Sequence of chain 1.B:
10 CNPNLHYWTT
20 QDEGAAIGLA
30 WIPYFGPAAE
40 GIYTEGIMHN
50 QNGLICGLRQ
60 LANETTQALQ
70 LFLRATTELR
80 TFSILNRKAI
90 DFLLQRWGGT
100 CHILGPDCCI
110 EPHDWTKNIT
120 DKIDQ

Binding-site contacts:
Ligand atom C3 contacts residue ASN117 of chain 1.F at 3.9 Å.
Ligand atom O6 contacts residue ASN117 of chain 1.F at 3.2 Å (h-bond).
Ligand atom C1 contacts residue ASN117 of chain 1.F at 1.5 Å.
Ligand atom C6 contacts residue ASN117 of chain 1.F at 4.0 Å.
Ligand atom O7 contacts residue HIS112 of chain 1.B at 4.2 Å.
Ligand atom C7 contacts residue ASN117 of chain 1.F at 4.2 Å.
Ligand atom C8 contacts residue LEU103 of chain 1.B at 3.1 Å (hydrophobic).
Ligand atom O5 contacts residue ASN117 of chain 1.F at 2.3 Å (h-bond).
Ligand atom C2 contacts residue ASN117 of chain 1.F at 2.6 Å.
Ligand atom C1 contacts residue LEU103 of chain 1.B at 4.1 Å (hydrophobic).
Ligand atom O6 contacts residue ASP120 of chain 1.F at 4.4 Å.
Ligand atom N2 contacts residue ASN117 of chain 1.F at 3.1 Å (h-bond).
Ligand atom C2 contacts residue LEU103 of chain 1.B at 4.0 Å (hydrophobic).
Ligand atom C5 contacts residue ASN117 of chain 1.F at 3.7 Å.
Ligand atom C4 contacts residue ASN117 of chain 1.F at 4.2 Å.
Ligand atom N2 contacts residue LEU103 of chain 1.B at 2.9 Å.
Ligand atom C7 contacts residue LEU103 of chain 1.B at 3.5 Å (hydrophobic).
Ligand atom C8 contacts residue ILE102 of chain 1.B at 4.1 Å (hydrophobic).

The small molecule below binds the protein below.
Small molecule (SMILES): CC(=O)N[C@@H]1[C@@H](O)[C@H](O)[C@@H](CO)O[C@H]1O

Sequence of chain 1.F:
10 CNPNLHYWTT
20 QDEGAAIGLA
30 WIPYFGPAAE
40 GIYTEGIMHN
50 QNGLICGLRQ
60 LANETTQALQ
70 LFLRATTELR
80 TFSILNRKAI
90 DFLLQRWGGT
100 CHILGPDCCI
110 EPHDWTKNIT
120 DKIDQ